This protein binds this small molecule.
Small molecule (SMILES): CC(=O)N[C@H]1[C@H](O[C@H]2[C@H](O)[C@@H](NC(C)=O)CO[C@@H]2CO)O[C@H](CO)[C@@H](O)[C@@H]1O

Sequence of chain 1.C:
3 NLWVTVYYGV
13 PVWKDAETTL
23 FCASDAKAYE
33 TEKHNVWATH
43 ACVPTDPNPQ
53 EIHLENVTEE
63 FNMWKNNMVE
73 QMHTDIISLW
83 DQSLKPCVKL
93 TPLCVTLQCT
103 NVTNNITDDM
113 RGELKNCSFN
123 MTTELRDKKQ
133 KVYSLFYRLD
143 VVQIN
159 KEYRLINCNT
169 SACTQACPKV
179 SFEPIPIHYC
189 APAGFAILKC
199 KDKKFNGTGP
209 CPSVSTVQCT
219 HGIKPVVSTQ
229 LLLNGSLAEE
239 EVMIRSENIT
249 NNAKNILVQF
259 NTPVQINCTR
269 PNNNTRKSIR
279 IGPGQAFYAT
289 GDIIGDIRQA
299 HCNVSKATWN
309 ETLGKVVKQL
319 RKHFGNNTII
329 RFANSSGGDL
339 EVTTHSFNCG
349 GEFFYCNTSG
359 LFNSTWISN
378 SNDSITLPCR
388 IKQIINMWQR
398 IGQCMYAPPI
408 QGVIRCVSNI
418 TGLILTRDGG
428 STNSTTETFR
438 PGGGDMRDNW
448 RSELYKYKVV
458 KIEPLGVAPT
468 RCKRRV

Binding-site contacts:
Ligand atom C7 contacts residue ASN246 of chain 1.C at 3.6 Å.
Ligand atom C6 contacts residue THR248 of chain 1.C at 4.4 Å.
Ligand atom O7 contacts residue ASN246 of chain 1.C at 4.0 Å.
Ligand atom N2 contacts residue ASN246 of chain 1.C at 2.9 Å (h-bond).
Ligand atom C1 contacts residue ASN249 of chain 1.C at 4.2 Å.
Ligand atom C3 contacts residue ASN246 of chain 1.C at 3.8 Å.
Ligand atom C5 contacts residue THR248 of chain 1.C at 3.6 Å.
Ligand atom C1 contacts residue ASN246 of chain 1.C at 1.4 Å.
Ligand atom C4 contacts residue ASN246 of chain 1.C at 4.2 Å.
Ligand atom C5 contacts residue ASN246 of chain 1.C at 3.7 Å.
Ligand atom O5 contacts residue ASN249 of chain 1.C at 3.6 Å.
Ligand atom C2 contacts residue ASN246 of chain 1.C at 2.5 Å.
Ligand atom C1 contacts residue THR248 of chain 1.C at 3.3 Å.
Ligand atom O5 contacts residue THR248 of chain 1.C at 3.5 Å (h-bond).
Ligand atom O5 contacts residue ASN246 of chain 1.C at 2.4 Å (h-bond).